Binding-site contacts:
Ligand atom C12 contacts residue THR145 of chain 1.A at 3.2 Å.
Ligand atom C23 contacts residue GLN66 of chain 1.B at 3.7 Å.
Ligand atom O29 contacts residue THR145 of chain 1.A at 2.7 Å (h-bond).
Ligand atom C14 contacts residue ALA140 of chain 1.A at 3.9 Å (hydrophobic).
Ligand atom O33 contacts residue THR145 of chain 1.A at 2.8 Å (h-bond).
Ligand atom C14 contacts residue GLU141 of chain 1.A at 3.5 Å.
Ligand atom C11 contacts residue THR145 of chain 1.A at 4.0 Å.
Ligand atom C6 contacts residue GLN66 of chain 1.B at 3.5 Å.
Ligand atom C1 contacts residue ASP138 of chain 1.A at 3.6 Å.
Ligand atom C13 contacts residue GLN139 of chain 1.A at 3.7 Å.
Ligand atom C14 contacts residue HIS142 of chain 1.A at 3.7 Å.
Ligand atom C18 contacts residue GLN139 of chain 1.A at 4.0 Å.
Ligand atom C18 contacts residue MET149 of chain 1.A at 3.3 Å (hydrophobic).
Ligand atom C1 contacts residue GLN139 of chain 1.A at 3.6 Å.
Ligand atom O29 contacts residue HIS142 of chain 1.A at 2.9 Å (h-bond).
Ligand atom C18 contacts residue TRP103 of chain 1.B at 4.0 Å (hydrophobic).
Ligand atom C7 contacts residue GLN139 of chain 1.A at 3.6 Å.
Ligand atom C26 contacts residue GLN139 of chain 1.A at 3.6 Å.
Ligand atom C1 contacts residue ALA140 of chain 1.A at 3.5 Å (hydrophobic).
Ligand atom O33 contacts residue HIS142 of chain 1.A at 3.2 Å (h-bond).
Ligand atom O29 contacts residue ALA140 of chain 1.A at 3.5 Å.
Ligand atom C3 contacts residue ALA140 of chain 1.A at 3.6 Å (hydrophobic).
Ligand atom C2 contacts residue ALA140 of chain 1.A at 3.7 Å (hydrophobic).
Ligand atom C16 contacts residue TRP103 of chain 1.B at 3.8 Å (hydrophobic).
Ligand atom C11 contacts residue GLN66 of chain 1.B at 3.9 Å.
Ligand atom N27 contacts residue GLN139 of chain 1.A at 2.8 Å (h-bond).
Ligand atom O31 contacts residue ALA140 of chain 1.A at 3.9 Å.
Ligand atom O31 contacts residue GLU141 of chain 1.A at 2.9 Å (salt-bridge).
Ligand atom C2 contacts residue GLU141 of chain 1.A at 3.5 Å.
Ligand atom C3 contacts residue GLN139 of chain 1.A at 3.2 Å.
Ligand atom O29 contacts residue GLU141 of chain 1.A at 3.4 Å (salt-bridge).
Ligand atom C5 contacts residue THR96 of chain 1.B at 3.9 Å.
Ligand atom O32 contacts residue TYR70 of chain 1.B at 3.3 Å.
Ligand atom C16 contacts residue MET149 of chain 1.A at 3.6 Å (hydrophobic).
Ligand atom C21 contacts residue THR145 of chain 1.A at 3.0 Å.
Ligand atom O32 contacts residue GLN66 of chain 1.B at 3.3 Å (h-bond).
Ligand atom C8 contacts residue THR145 of chain 1.A at 3.6 Å.
Ligand atom C4 contacts residue GLU141 of chain 1.A at 3.7 Å.
Ligand atom C14 contacts residue THR145 of chain 1.A at 3.6 Å.
Ligand atom O31 contacts residue HIS142 of chain 1.A at 4.0 Å.

A protein and the small-molecule ligand that binds it are described below.
Small molecule (SMILES): CN(Cc1ccccc1C(=O)NCC1CCCCC1)Cc1ccc2c(c1C(=O)O)OCCO2

Sequence of chain 1.B:
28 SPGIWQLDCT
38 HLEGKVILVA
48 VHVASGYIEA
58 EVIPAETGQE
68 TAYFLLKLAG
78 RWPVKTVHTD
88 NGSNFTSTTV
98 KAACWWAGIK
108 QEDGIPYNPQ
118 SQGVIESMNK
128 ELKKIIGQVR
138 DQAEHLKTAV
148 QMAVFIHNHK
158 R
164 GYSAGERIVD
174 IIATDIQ

Sequence of chain 1.A:
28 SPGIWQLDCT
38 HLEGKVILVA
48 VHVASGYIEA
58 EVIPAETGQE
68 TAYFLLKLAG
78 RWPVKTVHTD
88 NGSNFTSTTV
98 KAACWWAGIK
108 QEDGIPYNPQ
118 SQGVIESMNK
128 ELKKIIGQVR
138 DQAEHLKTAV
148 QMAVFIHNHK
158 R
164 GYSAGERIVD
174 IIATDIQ